Binding-site contacts:
Ligand atom CAF contacts residue PHE117 of chain 1.D at 3.8 Å (hydrophobic).
Ligand atom CAA contacts residue ILE110 of chain 1.D at 3.6 Å (hydrophobic).
Ligand atom OAZ contacts residue SER285 of chain 1.D at 2.6 Å (h-bond).
Ligand atom CAL contacts residue PHE183 of chain 1.D at 3.5 Å (hydrophobic).
Ligand atom CAV contacts residue ILE110 of chain 1.D at 3.6 Å (hydrophobic).
Ligand atom CAE contacts residue THR114 of chain 1.D at 3.8 Å.
Ligand atom CAW contacts residue SER90 of chain 1.D at 3.5 Å.
Ligand atom CAY contacts residue SER285 of chain 1.D at 3.3 Å.
Ligand atom CAA contacts residue ILE186 of chain 1.D at 3.8 Å (hydrophobic).
Ligand atom OAQ contacts residue LEU182 of chain 1.D at 2.6 Å (h-bond).
Ligand atom CBA contacts residue PHE87 of chain 1.D at 3.6 Å (hydrophobic).
Ligand atom OAX contacts residue PHE87 of chain 1.D at 3.6 Å.
Ligand atom CAJ contacts residue PHE183 of chain 1.D at 3.6 Å (hydrophobic).
Ligand atom CAR contacts residue PRO184 of chain 1.D at 3.6 Å (hydrophobic).
Ligand atom CAI contacts residue CYS288 of chain 1.D at 3.7 Å (hydrophobic).
Ligand atom CAA contacts residue PHE183 of chain 1.D at 3.4 Å (hydrophobic).
Ligand atom CAH contacts residue PHE281 of chain 1.D at 3.8 Å (hydrophobic).
Ligand atom CAC contacts residue THR114 of chain 1.D at 3.2 Å.
Ligand atom CAI contacts residue PHE117 of chain 1.D at 3.5 Å (hydrophobic).
Ligand atom CBA contacts residue PHE281 of chain 1.D at 3.6 Å (hydrophobic).
Ligand atom CAY contacts residue PHE87 of chain 1.D at 3.9 Å (hydrophobic).
Ligand atom CAO contacts residue LEU182 of chain 1.D at 3.4 Å (hydrophobic).
Ligand atom CAP contacts residue PRO184 of chain 1.D at 3.9 Å (hydrophobic).
Ligand atom CAK contacts residue PHE183 of chain 1.D at 3.4 Å (hydrophobic).
Ligand atom CAS contacts residue PHE94 of chain 1.D at 3.7 Å (hydrophobic).
Ligand atom OAZ contacts residue PHE281 of chain 1.D at 3.5 Å.
Ligand atom CAD contacts residue THR114 of chain 1.D at 3.2 Å.
Ligand atom CAH contacts residue PHE183 of chain 1.D at 3.5 Å (hydrophobic).
Ligand atom CAY contacts residue PHE281 of chain 1.D at 3.5 Å (hydrophobic).
Ligand atom CAP contacts residue LEU182 of chain 1.D at 3.6 Å (hydrophobic).
Ligand atom CAI contacts residue PHE87 of chain 1.D at 3.6 Å (hydrophobic).
Ligand atom CAC contacts residue TRP194 of chain 1.D at 3.5 Å (hydrophobic).
Ligand atom CAM contacts residue PHE183 of chain 1.D at 3.9 Å (hydrophobic).
Ligand atom CAR contacts residue PHE94 of chain 1.D at 3.9 Å (hydrophobic).
Ligand atom CBA contacts residue SER285 of chain 1.D at 3.2 Å.
Ligand atom CAJ contacts residue PHE87 of chain 1.D at 3.8 Å (hydrophobic).
Ligand atom CAB contacts residue THR114 of chain 1.D at 3.2 Å.
Ligand atom CAU contacts residue PHE91 of chain 1.D at 3.9 Å (hydrophobic).
Ligand atom OAQ contacts residue PRO184 of chain 1.D at 3.3 Å.
Ligand atom OAX contacts residue VAL113 of chain 1.D at 3.6 Å.

The small molecule below binds the protein below.
Small molecule (SMILES): CCCCCCC(C)(C)c1ccc([C@@H]2C[C@H](O)CC[C@H]2CCCO)c(O)c1

Sequence of chain 1.D:
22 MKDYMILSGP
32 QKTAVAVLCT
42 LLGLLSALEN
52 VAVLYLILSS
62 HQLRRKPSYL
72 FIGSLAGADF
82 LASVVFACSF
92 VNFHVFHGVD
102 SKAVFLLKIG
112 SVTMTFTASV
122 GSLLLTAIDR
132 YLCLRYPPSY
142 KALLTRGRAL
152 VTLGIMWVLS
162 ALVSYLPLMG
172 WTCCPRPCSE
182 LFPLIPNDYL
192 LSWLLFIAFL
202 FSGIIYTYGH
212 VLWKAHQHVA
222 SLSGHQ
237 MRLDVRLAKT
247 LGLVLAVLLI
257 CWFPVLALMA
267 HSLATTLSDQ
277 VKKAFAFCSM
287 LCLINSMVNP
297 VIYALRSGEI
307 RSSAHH